Binding-site contacts:
Ligand atom O5 contacts residue TYR157 of chain 1.B at 3.5 Å (h-bond).
Ligand atom C2 contacts residue ASP64 of chain 1.B at 3.2 Å.
Ligand atom C2 contacts residue TRP231 of chain 1.B at 3.6 Å (hydrophobic).
Ligand atom O3 contacts residue GLN264 of chain 1.B at 3.5 Å (h-bond).
Ligand atom C6 contacts residue TYR156 of chain 1.B at 3.8 Å (hydrophobic).
Ligand atom O3 contacts residue TRP65 of chain 1.B at 2.9 Å (h-bond).
Ligand atom O5 contacts residue TRP231 of chain 1.B at 3.7 Å.
Ligand atom O3 contacts residue GLU109 of chain 1.B at 3.8 Å.
Ligand atom O3 contacts residue ASP64 of chain 1.B at 2.7 Å (salt-bridge).
Ligand atom O6 contacts residue TYR156 of chain 1.B at 3.8 Å.
Ligand atom O2 contacts residue MET331 of chain 1.B at 3.7 Å.
Ligand atom O5 contacts residue TYR156 of chain 1.B at 3.7 Å.
Ligand atom O2 contacts residue GLN264 of chain 1.B at 3.0 Å (h-bond).
Ligand atom O2 contacts residue GLU109 of chain 1.B at 2.6 Å (salt-bridge).
Ligand atom O2 contacts residue ASP64 of chain 1.B at 2.5 Å (salt-bridge).
Ligand atom O3 contacts residue ALA62 of chain 1.B at 3.9 Å.
Ligand atom C6 contacts residue TRP341 of chain 1.B at 3.6 Å (hydrophobic).
Ligand atom C2 contacts residue ARG301 of chain 1.B at 3.7 Å.
Ligand atom C1 contacts residue LYS12 of chain 1.B at 3.9 Å.
Ligand atom O1 contacts residue PHE39 of chain 1.B at 3.0 Å.
Ligand atom O2 contacts residue ARG301 of chain 1.B at 3.2 Å (salt-bridge).
Ligand atom O6 contacts residue TYR157 of chain 1.B at 3.8 Å.
Ligand atom C3 contacts residue PHE39 of chain 1.B at 3.8 Å (hydrophobic).
Ligand atom C4 contacts residue TRP341 of chain 1.B at 3.8 Å (hydrophobic).
Ligand atom O2 contacts residue LYS12 of chain 1.B at 3.6 Å.
Ligand atom C2 contacts residue SER10 of chain 1.B at 3.9 Å.
Ligand atom O3 contacts residue ARG301 of chain 1.B at 2.9 Å (salt-bridge).
Ligand atom O1 contacts residue SER10 of chain 1.B at 3.3 Å.
Ligand atom O2 contacts residue ALA62 of chain 1.B at 3.2 Å.
Ligand atom O2 contacts residue TRP231 of chain 1.B at 3.5 Å.
Ligand atom O5 contacts residue TRP341 of chain 1.B at 3.7 Å.
Ligand atom C4 contacts residue TYR156 of chain 1.B at 3.9 Å (hydrophobic).
Ligand atom C1 contacts residue TYR156 of chain 1.B at 3.7 Å (hydrophobic).
Ligand atom C3 contacts residue ASP64 of chain 1.B at 3.5 Å.
Ligand atom O4 contacts residue PHE39 of chain 1.B at 3.8 Å.
Ligand atom O2 contacts residue SER10 of chain 1.B at 2.7 Å (h-bond).
Ligand atom C1 contacts residue TRP231 of chain 1.B at 3.5 Å (hydrophobic).
Ligand atom C2 contacts residue LYS12 of chain 1.B at 3.8 Å.
Ligand atom O3 contacts residue MET331 of chain 1.B at 3.8 Å.
Ligand atom C2 contacts residue GLU109 of chain 1.B at 3.5 Å.

Sequence of chain 1.B:
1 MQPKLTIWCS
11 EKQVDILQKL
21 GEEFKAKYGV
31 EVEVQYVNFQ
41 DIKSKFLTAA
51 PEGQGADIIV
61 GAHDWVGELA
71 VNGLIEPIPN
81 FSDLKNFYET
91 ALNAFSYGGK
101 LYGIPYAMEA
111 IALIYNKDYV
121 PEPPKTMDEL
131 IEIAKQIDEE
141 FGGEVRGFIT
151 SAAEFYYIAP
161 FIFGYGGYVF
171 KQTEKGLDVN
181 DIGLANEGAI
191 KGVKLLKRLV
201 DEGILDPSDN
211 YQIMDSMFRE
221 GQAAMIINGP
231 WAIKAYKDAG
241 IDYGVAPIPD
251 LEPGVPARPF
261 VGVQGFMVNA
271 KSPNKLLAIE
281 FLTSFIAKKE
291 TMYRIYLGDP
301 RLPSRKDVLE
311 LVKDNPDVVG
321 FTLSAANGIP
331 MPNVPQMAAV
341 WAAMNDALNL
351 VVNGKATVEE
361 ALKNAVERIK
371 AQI

The small molecule below binds the protein below.
Small molecule (SMILES): OC[C@H]1O[C@H](O[C@H]2[C@H](O)[C@@H](O)[C@@H](O[C@H]3[C@H](O)[C@@H](O)[C@@H](O)O[C@@H]3CO)O[C@@H]2CO)[C@H](O)[C@@H](O)[C@@H]1O